Binding-site contacts:
Ligand atom N1 contacts residue ASP205 of chain 1.C at 2.7 Å (salt-bridge).
Ligand atom C4' contacts residue ARG43 of chain 1.B at 3.6 Å.
Ligand atom N7 contacts residue GLU180 of chain 1.C at 3.8 Å.
Ligand atom C9 contacts residue THR89 of chain 1.C at 3.6 Å.
Ligand atom O5' contacts residue HIS5 of chain 1.B at 3.1 Å (h-bond).
Ligand atom O2' contacts residue GLU182 of chain 1.C at 2.3 Å (salt-bridge).
Ligand atom O4' contacts residue SO41 of chain 1.H at 3.4 Å (h-bond).
Ligand atom O3' contacts residue ILE64 of chain 1.C at 3.4 Å.
Ligand atom C6 contacts residue ASP205 of chain 1.C at 3.9 Å.
Ligand atom O3' contacts residue SO41 of chain 1.H at 3.4 Å (h-bond).
Ligand atom C2' contacts residue MET181 of chain 1.C at 3.7 Å (hydrophobic).
Ligand atom C2 contacts residue THR90 of chain 1.C at 3.4 Å.
Ligand atom C2' contacts residue SO41 of chain 1.H at 3.6 Å.
Ligand atom N1 contacts residue GLY91 of chain 1.C at 3.4 Å (h-bond).
Ligand atom C4 contacts residue THR89 of chain 1.C at 3.8 Å.
Ligand atom N3 contacts residue THR89 of chain 1.C at 3.3 Å (h-bond).
Ligand atom N8 contacts residue MET181 of chain 1.C at 3.7 Å.
Ligand atom C2 contacts residue GLY91 of chain 1.C at 3.7 Å.
Ligand atom C2 contacts residue SER204 of chain 1.C at 3.2 Å.
Ligand atom O2' contacts residue SO41 of chain 1.H at 3.0 Å (h-bond).
Ligand atom O4' contacts residue THR89 of chain 1.C at 3.5 Å (h-bond).
Ligand atom N3 contacts residue SER204 of chain 1.C at 3.8 Å.
Ligand atom C2' contacts residue GLU182 of chain 1.C at 3.5 Å.
Ligand atom C5' contacts residue HIS5 of chain 1.B at 3.2 Å.
Ligand atom C4' contacts residue SO41 of chain 1.H at 3.6 Å.
Ligand atom C1' contacts residue SO41 of chain 1.H at 3.4 Å.
Ligand atom N1 contacts residue THR90 of chain 1.C at 3.6 Å.
Ligand atom N3 contacts residue THR90 of chain 1.C at 3.7 Å.
Ligand atom O3' contacts residue GLU182 of chain 1.C at 3.2 Å (salt-bridge).
Ligand atom C5' contacts residue ARG43 of chain 1.B at 3.6 Å.
Ligand atom C2 contacts residue ASP205 of chain 1.C at 3.1 Å.
Ligand atom N7 contacts residue VAL179 of chain 1.C at 3.7 Å.
Ligand atom O2' contacts residue ARG86 of chain 1.C at 3.2 Å (salt-bridge).
Ligand atom N8 contacts residue GLU180 of chain 1.C at 3.5 Å.
Ligand atom C1' contacts residue THR89 of chain 1.C at 3.4 Å.
Ligand atom C6 contacts residue GLY91 of chain 1.C at 3.7 Å.
Ligand atom O2' contacts residue MET181 of chain 1.C at 3.4 Å (h-bond).
Ligand atom O6 contacts residue VAL179 of chain 1.C at 3.5 Å.
Ligand atom C5 contacts residue VAL179 of chain 1.C at 3.7 Å (hydrophobic).
Ligand atom O5' contacts residue PHE160 of chain 1.C at 3.5 Å.

Sequence of chain 1.B:
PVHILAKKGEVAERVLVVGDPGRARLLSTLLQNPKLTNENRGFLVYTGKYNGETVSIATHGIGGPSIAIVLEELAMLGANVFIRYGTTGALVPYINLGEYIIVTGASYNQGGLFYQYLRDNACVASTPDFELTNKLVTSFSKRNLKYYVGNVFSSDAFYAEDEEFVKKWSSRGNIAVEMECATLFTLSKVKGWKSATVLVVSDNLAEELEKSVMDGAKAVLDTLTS

A small-molecule ligand and the protein it binds are described below.
Small molecule (SMILES): O=c1[nH]cnc2c([C@@H]3O[C@H](CO)[C@@H](O)[C@H]3O)n[nH]c12

Sequence of chain 1.C:
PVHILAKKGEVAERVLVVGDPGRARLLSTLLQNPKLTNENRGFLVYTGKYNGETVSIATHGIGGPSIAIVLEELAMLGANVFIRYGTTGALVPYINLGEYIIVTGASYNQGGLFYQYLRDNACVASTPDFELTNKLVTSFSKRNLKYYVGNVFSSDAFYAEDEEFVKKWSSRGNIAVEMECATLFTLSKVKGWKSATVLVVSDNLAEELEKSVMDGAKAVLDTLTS